Sequence of chain 1.D:
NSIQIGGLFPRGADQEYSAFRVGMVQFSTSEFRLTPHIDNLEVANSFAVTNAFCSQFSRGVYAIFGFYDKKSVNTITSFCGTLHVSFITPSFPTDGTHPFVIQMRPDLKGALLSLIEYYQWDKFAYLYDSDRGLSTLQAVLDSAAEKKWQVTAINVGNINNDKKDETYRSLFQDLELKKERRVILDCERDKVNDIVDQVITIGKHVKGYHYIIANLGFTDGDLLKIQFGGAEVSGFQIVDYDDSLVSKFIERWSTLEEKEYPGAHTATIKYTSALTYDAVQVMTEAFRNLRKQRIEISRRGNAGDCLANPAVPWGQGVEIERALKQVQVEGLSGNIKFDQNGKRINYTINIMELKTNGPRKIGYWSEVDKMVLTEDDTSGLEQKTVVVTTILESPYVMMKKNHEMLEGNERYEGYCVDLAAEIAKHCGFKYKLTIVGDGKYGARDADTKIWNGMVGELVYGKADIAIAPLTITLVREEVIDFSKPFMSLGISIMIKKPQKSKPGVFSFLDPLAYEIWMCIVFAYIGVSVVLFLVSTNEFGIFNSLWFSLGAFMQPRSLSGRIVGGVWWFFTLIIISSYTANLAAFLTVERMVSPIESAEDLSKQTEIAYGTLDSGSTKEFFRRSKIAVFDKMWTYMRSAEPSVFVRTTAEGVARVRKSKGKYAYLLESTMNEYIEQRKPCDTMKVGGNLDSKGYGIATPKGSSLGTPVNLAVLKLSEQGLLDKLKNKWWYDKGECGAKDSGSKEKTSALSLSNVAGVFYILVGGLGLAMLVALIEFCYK

A protein and the small-molecule ligand that binds it are described below.
Small molecule (SMILES): CC(=O)N[C@@H]1[C@@H](O)[C@H](O)[C@@H](CO)O[C@H]1O

Binding-site contacts:
Ligand atom N2 contacts residue ASN346 of chain 1.D at 3.6 Å (h-bond).
Ligand atom C3 contacts residue ASN335 of chain 1.D at 4.5 Å.
Ligand atom O5 contacts residue ASN346 of chain 1.D at 1.9 Å (h-bond).
Ligand atom C7 contacts residue ASN346 of chain 1.D at 4.4 Å.
Ligand atom O7 contacts residue ASN346 of chain 1.D at 4.4 Å.
Ligand atom C3 contacts residue GLN328 of chain 1.D at 3.7 Å.
Ligand atom C1 contacts residue ASN335 of chain 1.D at 3.6 Å.
Ligand atom C1 contacts residue GLN328 of chain 1.D at 4.2 Å.
Ligand atom C5 contacts residue ASN335 of chain 1.D at 3.4 Å.
Ligand atom C2 contacts residue ASN335 of chain 1.D at 4.0 Å.
Ligand atom C6 contacts residue ASN335 of chain 1.D at 3.4 Å.
Ligand atom O6 contacts residue ASN335 of chain 1.D at 2.7 Å (h-bond).
Ligand atom C3 contacts residue ASN346 of chain 1.D at 4.0 Å.
Ligand atom O7 contacts residue GLN328 of chain 1.D at 3.0 Å (h-bond).
Ligand atom C2 contacts residue ASN346 of chain 1.D at 2.9 Å.
Ligand atom C6 contacts residue ASN346 of chain 1.D at 4.1 Å.
Ligand atom N2 contacts residue GLN328 of chain 1.D at 3.7 Å.
Ligand atom C2 contacts residue GLN328 of chain 1.D at 3.2 Å.
Ligand atom O5 contacts residue ASN335 of chain 1.D at 2.8 Å (h-bond).
Ligand atom C4 contacts residue GLN328 of chain 1.D at 4.2 Å.
Ligand atom C5 contacts residue ASN346 of chain 1.D at 3.2 Å.
Ligand atom C7 contacts residue GLN328 of chain 1.D at 3.4 Å.
Ligand atom C4 contacts residue ASN335 of chain 1.D at 3.7 Å.
Ligand atom C1 contacts residue ASN346 of chain 1.D at 1.5 Å.
Ligand atom C4 contacts residue ASN346 of chain 1.D at 4.1 Å.
Ligand atom O3 contacts residue GLN328 of chain 1.D at 3.3 Å (h-bond).
Ligand atom C8 contacts residue GLN328 of chain 1.D at 4.3 Å.